A small-molecule ligand and the protein it binds are described below.
Small molecule (SMILES): N#C/N=C1\SCCN1Cc1ccc(Cl)nc1

Binding-site contacts:
Ligand atom C10 contacts residue TYR196 of chain 1.C at 3.6 Å (hydrophobic).
Ligand atom N16 contacts residue ILE126 of chain 1.B at 3.9 Å.
Ligand atom C15 contacts residue ILE126 of chain 1.B at 3.5 Å (hydrophobic).
Ligand atom C3 contacts residue ILE126 of chain 1.B at 3.7 Å (hydrophobic).
Ligand atom N14 contacts residue TYR196 of chain 1.C at 3.4 Å.
Ligand atom C12 contacts residue TYR196 of chain 1.C at 3.9 Å (hydrophobic).
Ligand atom N14 contacts residue CYS198 of chain 1.C at 3.3 Å (h-bond).
Ligand atom N2 contacts residue ILE126 of chain 1.B at 3.5 Å.
Ligand atom N9 contacts residue TYR196 of chain 1.C at 3.8 Å.
Ligand atom N16 contacts residue CYS198 of chain 1.C at 3.5 Å (h-bond).
Ligand atom C15 contacts residue CYS198 of chain 1.C at 3.5 Å (hydrophobic).
Ligand atom C8 contacts residue TYR203 of chain 1.C at 3.7 Å (hydrophobic).
Ligand atom C13 contacts residue IPA1 of chain 1.M at 3.9 Å.
Ligand atom C3 contacts residue TRP155 of chain 1.C at 3.2 Å (hydrophobic).
Ligand atom C12 contacts residue TYR101 of chain 1.C at 3.8 Å (hydrophobic).
Ligand atom C5 contacts residue CYS199 of chain 1.C at 4.0 Å (hydrophobic).
Ligand atom C15 contacts residue TYR63 of chain 1.B at 4.0 Å (hydrophobic).
Ligand atom CL7 contacts residue VAL116 of chain 1.B at 3.7 Å.
Ligand atom C6 contacts residue VAL116 of chain 1.B at 3.9 Å (hydrophobic).
Ligand atom C4 contacts residue TRP155 of chain 1.C at 3.2 Å (hydrophobic).
Ligand atom N16 contacts residue SER197 of chain 1.C at 3.7 Å.
Ligand atom N16 contacts residue TYR196 of chain 1.C at 3.9 Å.
Ligand atom N14 contacts residue ILE126 of chain 1.B at 3.5 Å.
Ligand atom C4 contacts residue ILE126 of chain 1.B at 4.0 Å (hydrophobic).
Ligand atom C5 contacts residue TYR203 of chain 1.C at 3.4 Å (hydrophobic).
Ligand atom N2 contacts residue VAL156 of chain 1.C at 3.8 Å.
Ligand atom C13 contacts residue TRP155 of chain 1.C at 3.1 Å (hydrophobic).
Ligand atom S11 contacts residue TRP155 of chain 1.C at 3.9 Å.
Ligand atom C12 contacts residue IPA1 of chain 1.M at 3.8 Å.
Ligand atom N2 contacts residue TRP155 of chain 1.C at 4.0 Å.
Ligand atom C5 contacts residue CYS198 of chain 1.C at 3.7 Å (hydrophobic).
Ligand atom C15 contacts residue TYR196 of chain 1.C at 3.5 Å (hydrophobic).
Ligand atom C12 contacts residue TRP155 of chain 1.C at 3.6 Å (hydrophobic).
Ligand atom N16 contacts residue TYR63 of chain 1.B at 3.6 Å.
Ligand atom S11 contacts residue TYR63 of chain 1.B at 3.5 Å.
Ligand atom CL7 contacts residue MET124 of chain 1.B at 3.0 Å.
Ligand atom C1 contacts residue ILE126 of chain 1.B at 3.8 Å (hydrophobic).
Ligand atom N9 contacts residue TRP155 of chain 1.C at 3.4 Å (h-bond).
Ligand atom C8 contacts residue TRP155 of chain 1.C at 3.1 Å (hydrophobic).
Ligand atom CL7 contacts residue PHE125 of chain 1.B at 3.9 Å.

Sequence of chain 1.B:
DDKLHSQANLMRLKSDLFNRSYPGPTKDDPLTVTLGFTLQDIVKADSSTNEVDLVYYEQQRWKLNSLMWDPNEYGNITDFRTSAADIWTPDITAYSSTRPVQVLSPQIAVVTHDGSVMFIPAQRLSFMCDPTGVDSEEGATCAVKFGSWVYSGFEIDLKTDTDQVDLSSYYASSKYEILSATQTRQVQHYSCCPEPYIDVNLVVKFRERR

Sequence of chain 1.C:
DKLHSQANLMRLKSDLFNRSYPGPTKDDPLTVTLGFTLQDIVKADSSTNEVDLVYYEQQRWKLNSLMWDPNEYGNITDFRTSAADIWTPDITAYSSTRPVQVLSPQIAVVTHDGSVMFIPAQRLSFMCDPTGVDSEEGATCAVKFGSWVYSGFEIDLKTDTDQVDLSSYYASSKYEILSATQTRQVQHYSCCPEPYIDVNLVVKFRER